Sequence of chain 1.A:
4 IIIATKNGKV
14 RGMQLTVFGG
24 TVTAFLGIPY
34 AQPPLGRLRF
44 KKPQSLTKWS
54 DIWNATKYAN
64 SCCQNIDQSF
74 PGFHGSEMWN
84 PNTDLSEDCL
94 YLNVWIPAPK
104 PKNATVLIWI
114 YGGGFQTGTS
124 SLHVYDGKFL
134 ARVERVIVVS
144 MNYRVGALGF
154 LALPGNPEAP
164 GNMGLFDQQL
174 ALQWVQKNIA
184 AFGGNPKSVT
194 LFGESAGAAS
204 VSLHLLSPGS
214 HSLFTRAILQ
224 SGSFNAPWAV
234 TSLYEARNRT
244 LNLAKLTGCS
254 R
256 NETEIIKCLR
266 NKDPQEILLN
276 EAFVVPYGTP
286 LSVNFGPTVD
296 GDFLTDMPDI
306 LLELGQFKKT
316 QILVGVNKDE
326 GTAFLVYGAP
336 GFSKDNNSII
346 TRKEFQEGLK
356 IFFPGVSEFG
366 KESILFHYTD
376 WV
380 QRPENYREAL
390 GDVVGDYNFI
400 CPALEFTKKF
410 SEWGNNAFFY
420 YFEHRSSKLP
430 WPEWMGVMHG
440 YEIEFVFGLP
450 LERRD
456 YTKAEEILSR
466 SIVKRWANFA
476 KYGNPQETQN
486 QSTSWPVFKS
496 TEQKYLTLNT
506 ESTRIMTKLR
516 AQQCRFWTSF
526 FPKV

Binding-site contacts:
Ligand atom C7 contacts residue GLY336 of chain 1.A at 3.8 Å.
Ligand atom O7 contacts residue GLY336 of chain 1.A at 3.1 Å (h-bond).
Ligand atom C6 contacts residue SER338 of chain 1.A at 3.9 Å.
Ligand atom N2 contacts residue GLY336 of chain 1.A at 4.4 Å.
Ligand atom C6 contacts residue SER338 of chain 1.A at 4.2 Å.
Ligand atom C5 contacts residue GLY336 of chain 1.A at 4.4 Å.
Ligand atom C4 contacts residue ASN341 of chain 1.A at 4.2 Å.
Ligand atom C3 contacts residue GLY336 of chain 1.A at 4.0 Å.
Ligand atom C8 contacts residue ASN342 of chain 1.A at 4.2 Å.
Ligand atom O7 contacts residue PRO335 of chain 1.A at 4.2 Å.
Ligand atom C3 contacts residue ASN341 of chain 1.A at 3.8 Å.
Ligand atom C1 contacts residue SER338 of chain 1.A at 3.7 Å.
Ligand atom C2 contacts residue GLY336 of chain 1.A at 4.5 Å.
Ligand atom O5 contacts residue SER338 of chain 1.A at 4.2 Å.
Ligand atom N2 contacts residue ASN341 of chain 1.A at 2.9 Å (h-bond).
Ligand atom O7 contacts residue PHE337 of chain 1.A at 3.8 Å.
Ligand atom C5 contacts residue PHE337 of chain 1.A at 4.2 Å (hydrophobic).
Ligand atom C1 contacts residue GLY336 of chain 1.A at 4.3 Å.
Ligand atom C5 contacts residue SER338 of chain 1.A at 4.0 Å.
Ligand atom C6 contacts residue ASN341 of chain 1.A at 4.1 Å.
Ligand atom C2 contacts residue ASN341 of chain 1.A at 2.4 Å.
Ligand atom C1 contacts residue ASN341 of chain 1.A at 1.4 Å.
Ligand atom C6 contacts residue PHE337 of chain 1.A at 4.3 Å (hydrophobic).
Ligand atom C5 contacts residue ASN341 of chain 1.A at 3.7 Å.
Ligand atom C7 contacts residue ASN341 of chain 1.A at 3.6 Å.
Ligand atom C8 contacts residue GLY336 of chain 1.A at 4.0 Å.
Ligand atom O4 contacts residue GLY336 of chain 1.A at 4.1 Å.
Ligand atom C8 contacts residue ASN341 of chain 1.A at 3.5 Å.
Ligand atom C5 contacts residue ASN341 of chain 1.A at 4.4 Å.
Ligand atom C6 contacts residue ASP340 of chain 1.A at 4.1 Å.
Ligand atom O5 contacts residue ASN341 of chain 1.A at 2.4 Å (h-bond).
Ligand atom C8 contacts residue PRO335 of chain 1.A at 4.2 Å (hydrophobic).
Ligand atom O5 contacts residue SER338 of chain 1.A at 3.4 Å.

This protein binds this small molecule.
Small molecule (SMILES): CC(=O)N[C@H]1[C@H](O[C@H]2[C@H](O)[C@@H](NC(C)=O)CO[C@@H]2CO[C@@H]2O[C@@H](C)[C@@H](O)[C@@H](O)[C@@H]2O)O[C@H](CO)[C@@H](O)[C@@H]1O